A small-molecule ligand and the protein it binds are described below.
Small molecule (SMILES): Cc1cn([C@H]2C[C@H](O[P](=O)(O)OC[C@H]3O[C@@H](n4cnc5c(N)ncnc54)C[C@@H]3O[P](=O)(O)OC[C@H]3O[C@@H](n4cnc5c(N)ncnc54)C[C@@H]3O[P](=O)(O)OC[C@H]3O[C@@H](n4ccc(N)nc4=O)C[C@@H]3O[P](=O)(O)OC[C@H]3O[C@@H](n4cnc5c(=O)nc(N)[nH]c54)C[C@@H]3O[P](=O)(O)OC[C@H]3O[C@@H](n4cnc5c(=O)nc(N)[nH]c54)C[C@@H]3O[P](=O)(O)OC[C@H]3O[C@@H](n4cc(C)c(=O)[nH]c4=O)C[C@@H]3O)[C@@H](CO[P](=O)(O)O[C@H]3C[C@H](n4cnc5c(=O)nc(N)[nH]c54)O[C@@H]3CO[P](=O)(O)O[C@H]3C[C@H](n4cnc5c(=O)nc(N)[nH]c54)O[C@@H]3CO)O2)c(=O)[nH]c1=O

Sequence of chain 1.A:
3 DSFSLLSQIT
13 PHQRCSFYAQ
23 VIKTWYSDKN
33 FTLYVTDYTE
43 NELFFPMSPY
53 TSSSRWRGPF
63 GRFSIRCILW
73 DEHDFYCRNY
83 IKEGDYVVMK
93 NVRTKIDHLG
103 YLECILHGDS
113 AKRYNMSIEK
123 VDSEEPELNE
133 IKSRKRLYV

Binding-site contacts:
Ligand atom N3 contacts residue HIS100 of chain 1.A at 3.3 Å (h-bond).
Ligand atom N1 contacts residue ILE70 of chain 1.A at 3.2 Å.
Ligand atom N6 contacts residue ARG68 of chain 1.A at 3.0 Å (salt-bridge).
Ligand atom N2 contacts residue GLU105 of chain 1.A at 2.9 Å (salt-bridge).
Ligand atom C6 contacts residue ARG57 of chain 1.A at 3.3 Å.
Ligand atom C4 contacts residue HIS100 of chain 1.A at 3.2 Å.
Ligand atom C8 contacts residue ARG68 of chain 1.A at 3.2 Å.
Ligand atom N1 contacts residue GLU105 of chain 1.A at 2.7 Å (salt-bridge).
Ligand atom N3 contacts residue TYR28 of chain 1.A at 2.9 Å (h-bond).
Ligand atom OP2 contacts residue SER55 of chain 1.A at 2.9 Å (h-bond).
Ligand atom C5 contacts residue ARG68 of chain 1.A at 3.4 Å.
Ligand atom C2' contacts residue TYR28 of chain 1.A at 3.4 Å (hydrophobic).
Ligand atom OP2 contacts residue SER55 of chain 1.A at 2.8 Å (h-bond).
Ligand atom O4 contacts residue TYR28 of chain 1.A at 3.1 Å (h-bond).
Ligand atom C2 contacts residue TYR28 of chain 1.A at 3.4 Å (hydrophobic).
Ligand atom N2 contacts residue ASP73 of chain 1.A at 3.1 Å (salt-bridge).
Ligand atom C2 contacts residue ILE70 of chain 1.A at 3.1 Å (hydrophobic).
Ligand atom O6 contacts residue ARG57 of chain 1.A at 3.3 Å.
Ligand atom O6 contacts residue GLY110 of chain 1.A at 3.0 Å (h-bond).
Ligand atom N7 contacts residue ARG68 of chain 1.A at 3.3 Å (salt-bridge).
Ligand atom N2 contacts residue THR26 of chain 1.A at 3.1 Å (h-bond).
Ligand atom O6 contacts residue GLU105 of chain 1.A at 3.3 Å (salt-bridge).
Ligand atom N3 contacts residue TRP27 of chain 1.A at 3.3 Å.
Ligand atom C2 contacts residue TRP27 of chain 1.A at 3.3 Å (hydrophobic).
Ligand atom N1 contacts residue ASP73 of chain 1.A at 3.0 Å (salt-bridge).
Ligand atom C6 contacts residue HIS100 of chain 1.A at 3.4 Å.
Ligand atom O4 contacts residue TRP27 of chain 1.A at 3.3 Å.
Ligand atom O2 contacts residue HIS100 of chain 1.A at 3.4 Å (h-bond).
Ligand atom N6 contacts residue ASP99 of chain 1.A at 2.5 Å (salt-bridge).
Ligand atom N7 contacts residue LYS25 of chain 1.A at 3.0 Å (salt-bridge).
Ligand atom O6 contacts residue HIS109 of chain 1.A at 3.4 Å.
Ligand atom O2 contacts residue TYR28 of chain 1.A at 3.2 Å (h-bond).
Ligand atom O3' contacts residue MET49 of chain 1.A at 3.3 Å.
Ligand atom C6 contacts residue ARG68 of chain 1.A at 3.3 Å.
Ligand atom N1 contacts residue THR26 of chain 1.A at 3.1 Å (h-bond).
Ligand atom C4 contacts residue TYR28 of chain 1.A at 3.1 Å (hydrophobic).
Ligand atom N1 contacts residue GLU85 of chain 1.A at 2.8 Å (salt-bridge).
Ligand atom OP1 contacts residue THR53 of chain 1.A at 3.4 Å (h-bond).
Ligand atom O6 contacts residue LYS97 of chain 1.A at 2.7 Å (salt-bridge).
Ligand atom N1 contacts residue TRP27 of chain 1.A at 3.3 Å (h-bond).